The protein below binds the small molecule below.
Small molecule (SMILES): CC(=O)N[C@@H]1[C@@H](O)[C@H](O)[C@@H](CO)O[C@H]1O

Sequence of chain 1.A:
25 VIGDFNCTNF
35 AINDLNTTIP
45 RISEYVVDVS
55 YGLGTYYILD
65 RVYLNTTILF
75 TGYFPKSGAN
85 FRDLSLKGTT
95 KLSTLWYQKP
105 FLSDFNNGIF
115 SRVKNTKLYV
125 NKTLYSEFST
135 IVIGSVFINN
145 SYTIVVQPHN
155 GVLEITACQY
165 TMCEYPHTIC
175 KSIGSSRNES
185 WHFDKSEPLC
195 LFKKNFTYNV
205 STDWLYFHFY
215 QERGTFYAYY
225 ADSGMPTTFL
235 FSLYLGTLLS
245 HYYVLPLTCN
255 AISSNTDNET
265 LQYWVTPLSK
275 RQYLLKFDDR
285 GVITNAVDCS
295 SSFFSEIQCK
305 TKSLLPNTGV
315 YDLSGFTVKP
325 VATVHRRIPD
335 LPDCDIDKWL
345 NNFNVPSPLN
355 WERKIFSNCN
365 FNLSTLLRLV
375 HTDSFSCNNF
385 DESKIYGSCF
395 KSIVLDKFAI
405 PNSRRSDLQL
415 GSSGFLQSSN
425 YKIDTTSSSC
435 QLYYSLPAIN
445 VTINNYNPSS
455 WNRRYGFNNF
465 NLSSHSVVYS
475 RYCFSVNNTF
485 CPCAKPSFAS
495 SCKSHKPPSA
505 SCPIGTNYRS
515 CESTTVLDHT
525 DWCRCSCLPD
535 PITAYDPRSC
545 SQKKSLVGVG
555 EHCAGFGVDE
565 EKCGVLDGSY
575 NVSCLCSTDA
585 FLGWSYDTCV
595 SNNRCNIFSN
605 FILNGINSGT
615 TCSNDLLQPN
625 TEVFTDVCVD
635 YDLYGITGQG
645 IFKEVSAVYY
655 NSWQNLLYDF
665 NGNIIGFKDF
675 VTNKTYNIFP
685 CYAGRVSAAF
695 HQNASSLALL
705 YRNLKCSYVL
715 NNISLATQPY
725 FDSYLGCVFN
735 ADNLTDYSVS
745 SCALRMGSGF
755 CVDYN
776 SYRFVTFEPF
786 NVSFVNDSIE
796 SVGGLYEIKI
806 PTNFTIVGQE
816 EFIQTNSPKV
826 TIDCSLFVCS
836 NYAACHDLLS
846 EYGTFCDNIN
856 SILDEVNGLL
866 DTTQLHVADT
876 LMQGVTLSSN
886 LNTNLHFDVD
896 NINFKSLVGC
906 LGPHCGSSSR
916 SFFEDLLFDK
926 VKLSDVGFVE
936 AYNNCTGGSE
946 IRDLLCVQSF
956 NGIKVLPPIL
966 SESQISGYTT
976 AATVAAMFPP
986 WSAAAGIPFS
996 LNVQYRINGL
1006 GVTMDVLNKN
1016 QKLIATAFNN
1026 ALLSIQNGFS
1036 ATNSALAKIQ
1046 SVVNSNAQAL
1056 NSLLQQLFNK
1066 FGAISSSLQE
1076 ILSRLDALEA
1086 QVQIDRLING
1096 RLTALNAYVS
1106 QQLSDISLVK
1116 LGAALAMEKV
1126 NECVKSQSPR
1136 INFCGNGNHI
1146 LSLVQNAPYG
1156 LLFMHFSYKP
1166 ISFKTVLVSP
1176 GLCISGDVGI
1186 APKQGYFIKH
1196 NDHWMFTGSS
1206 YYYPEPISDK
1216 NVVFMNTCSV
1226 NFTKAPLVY

Binding-site contacts:
Ligand atom C1 contacts residue ASN33 of chain 1.A at 3.3 Å.
Ligand atom O5 contacts residue BMA3 of chain 1.E at 3.6 Å (h-bond).
Ligand atom O7 contacts residue ASN30 of chain 1.A at 4.3 Å.
Ligand atom C2 contacts residue ASN30 of chain 1.A at 2.5 Å.
Ligand atom C7 contacts residue ASN33 of chain 1.A at 4.4 Å.
Ligand atom C6 contacts residue BMA3 of chain 1.E at 4.1 Å.
Ligand atom C2 contacts residue ASN33 of chain 1.A at 3.8 Å.
Ligand atom N2 contacts residue ASN30 of chain 1.A at 2.9 Å (h-bond).
Ligand atom C3 contacts residue ASN30 of chain 1.A at 3.8 Å.
Ligand atom C4 contacts residue ASN30 of chain 1.A at 4.2 Å.
Ligand atom C1 contacts residue ASN30 of chain 1.A at 1.4 Å.
Ligand atom C5 contacts residue ASN30 of chain 1.A at 3.7 Å.
Ligand atom C7 contacts residue ASN30 of chain 1.A at 3.5 Å.
Ligand atom C5 contacts residue BMA3 of chain 1.E at 4.4 Å.
Ligand atom C4 contacts residue ASN33 of chain 1.A at 4.2 Å.
Ligand atom O5 contacts residue ASN30 of chain 1.A at 2.4 Å (h-bond).
Ligand atom C8 contacts residue ASN30 of chain 1.A at 3.6 Å.
Ligand atom C1 contacts residue BMA3 of chain 1.E at 4.5 Å.
Ligand atom N2 contacts residue ASN33 of chain 1.A at 3.3 Å (h-bond).
Ligand atom O5 contacts residue ASN33 of chain 1.A at 3.7 Å.
Ligand atom C5 contacts residue ASN33 of chain 1.A at 3.4 Å.
Ligand atom C3 contacts residue ASN33 of chain 1.A at 3.9 Å.